Sequence of chain 1.A:
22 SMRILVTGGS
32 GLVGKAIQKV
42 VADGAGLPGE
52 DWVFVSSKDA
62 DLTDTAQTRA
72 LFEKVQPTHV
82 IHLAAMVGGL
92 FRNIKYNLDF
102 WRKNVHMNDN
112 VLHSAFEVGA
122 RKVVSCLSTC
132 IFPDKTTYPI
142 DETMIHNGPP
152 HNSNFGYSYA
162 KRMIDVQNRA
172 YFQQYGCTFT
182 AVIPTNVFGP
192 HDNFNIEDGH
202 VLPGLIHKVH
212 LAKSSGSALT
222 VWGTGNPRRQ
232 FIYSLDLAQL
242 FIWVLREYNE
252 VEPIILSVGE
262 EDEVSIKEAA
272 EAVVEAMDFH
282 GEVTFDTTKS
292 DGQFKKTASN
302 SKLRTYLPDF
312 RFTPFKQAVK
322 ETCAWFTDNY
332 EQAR

Binding-site contacts:
Ligand atom C4 contacts residue VAL202 of chain 1.A at 3.4 Å (hydrophobic).
Ligand atom C8 contacts residue TRP223 of chain 1.A at 3.0 Å (hydrophobic).
Ligand atom N7 contacts residue TRP223 of chain 1.A at 3.2 Å (h-bond).
Ligand atom C2' contacts residue SER291 of chain 1.A at 3.5 Å.
Ligand atom C3 contacts residue CYS131 of chain 1.A at 3.1 Å (hydrophobic).
Ligand atom N2 contacts residue GLY200 of chain 1.A at 3.0 Å (h-bond).
Ligand atom O1P contacts residue HIS201 of chain 1.A at 3.5 Å.
Ligand atom O5 contacts residue CYS131 of chain 1.A at 3.3 Å (h-bond).
Ligand atom O3' contacts residue ASP292 of chain 1.A at 2.8 Å (salt-bridge).
Ligand atom O5 contacts residue LYS297 of chain 1.A at 3.5 Å (salt-bridge).
Ligand atom O1X contacts residue ASN187 of chain 1.A at 2.6 Å (h-bond).
Ligand atom C5A contacts residue HIS201 of chain 1.A at 3.3 Å.
Ligand atom C3 contacts residue GLY89 of chain 1.A at 3.3 Å.
Ligand atom C6 contacts residue TRP223 of chain 1.A at 3.5 Å (hydrophobic).
Ligand atom N2 contacts residue VAL202 of chain 1.A at 3.4 Å (h-bond).
Ligand atom O3P contacts residue GLY90 of chain 1.A at 3.3 Å.
Ligand atom O2 contacts residue ASN155 of chain 1.A at 3.4 Å (h-bond).
Ligand atom O3 contacts residue TYR158 of chain 1.A at 3.3 Å.
Ligand atom O3 contacts residue CYS131 of chain 1.A at 2.9 Å (h-bond).
Ligand atom C6A contacts residue CYS131 of chain 1.A at 3.5 Å (hydrophobic).
Ligand atom C4A contacts residue GLY89 of chain 1.A at 3.5 Å.
Ligand atom N9 contacts residue VAL202 of chain 1.A at 3.5 Å.
Ligand atom C4A contacts residue CYS131 of chain 1.A at 3.2 Å (hydrophobic).
Ligand atom O2' contacts residue TRP223 of chain 1.A at 3.3 Å (h-bond).
Ligand atom O6 contacts residue LYS209 of chain 1.A at 2.8 Å (salt-bridge).
Ligand atom O2' contacts residue SER291 of chain 1.A at 2.7 Å (h-bond).
Ligand atom O1X contacts residue ARG230 of chain 1.A at 2.9 Å (salt-bridge).
Ligand atom O1P contacts residue VAL202 of chain 1.A at 2.9 Å (h-bond).
Ligand atom C4A contacts residue HIS201 of chain 1.A at 3.1 Å.
Ligand atom O3 contacts residue ASN155 of chain 1.A at 3.4 Å (h-bond).
Ligand atom N3 contacts residue VAL202 of chain 1.A at 3.5 Å.
Ligand atom O4' contacts residue ILE267 of chain 1.A at 3.3 Å.
Ligand atom O2X contacts residue ARG230 of chain 1.A at 2.8 Å (salt-bridge).
Ligand atom O1X contacts residue LYS297 of chain 1.A at 3.2 Å (salt-bridge).
Ligand atom O3P contacts residue LEU91 of chain 1.A at 2.8 Å (h-bond).
Ligand atom C2 contacts residue VAL202 of chain 1.A at 3.4 Å (hydrophobic).
Ligand atom C3' contacts residue ASP292 of chain 1.A at 3.4 Å.
Ligand atom C5A contacts residue CYS131 of chain 1.A at 3.4 Å (hydrophobic).
Ligand atom C2A contacts residue CYS131 of chain 1.A at 3.2 Å (hydrophobic).
Ligand atom O4 contacts residue CYS131 of chain 1.A at 2.9 Å (h-bond).

This small molecule binds to this protein.
Small molecule (SMILES): C[C@@H]1O[C@H](OP(=O)(O)OP(=O)(O)OC[C@H]2O[C@@H](n3cnc4c(=O)[nH]c(N)nc43)[C@H](O)[C@@H]2O)[C@@H](O)[C@H](O)[C@@H]1O